Binding-site contacts:
Ligand atom C31 contacts residue TYR111 of chain 52.B at 3.7 Å (hydrophobic).
Ligand atom C31 contacts residue PHE237 of chain 52.B at 3.8 Å (hydrophobic).
Ligand atom N3A contacts residue TYR158 of chain 52.B at 3.7 Å.
Ligand atom C2B contacts residue VAL195 of chain 52.B at 3.9 Å (hydrophobic).
Ligand atom O1B contacts residue PHE133 of chain 52.B at 3.9 Å.
Ligand atom N2 contacts residue TYR111 of chain 52.B at 3.1 Å.
Ligand atom C4 contacts residue PHE237 of chain 52.B at 3.1 Å (hydrophobic).
Ligand atom O1 contacts residue TYR204 of chain 52.B at 3.6 Å.
Ligand atom C6C contacts residue VAL198 of chain 52.B at 3.9 Å (hydrophobic).
Ligand atom C4B contacts residue TYR158 of chain 52.B at 3.8 Å (hydrophobic).
Ligand atom C5B contacts residue LEU240 of chain 52.B at 3.5 Å (hydrophobic).
Ligand atom C4C contacts residue PHE237 of chain 52.B at 3.6 Å (hydrophobic).
Ligand atom O1 contacts residue TYR111 of chain 52.B at 3.5 Å.
Ligand atom C4 contacts residue TYR111 of chain 52.B at 3.6 Å (hydrophobic).
Ligand atom C5B contacts residue ILE193 of chain 52.B at 3.9 Å (hydrophobic).
Ligand atom C6B contacts residue PHE133 of chain 52.B at 3.5 Å (hydrophobic).
Ligand atom C4A contacts residue ILE182 of chain 52.B at 3.9 Å (hydrophobic).
Ligand atom C4C contacts residue VAL198 of chain 52.B at 3.8 Å (hydrophobic).
Ligand atom C3 contacts residue TYR111 of chain 52.B at 3.2 Å (hydrophobic).
Ligand atom N3A contacts residue PRO180 of chain 52.B at 3.7 Å.
Ligand atom C6C contacts residue PHE237 of chain 52.B at 3.9 Å (hydrophobic).
Ligand atom C4B contacts residue ILE193 of chain 52.B at 3.8 Å (hydrophobic).
Ligand atom C5C contacts residue VAL195 of chain 52.B at 3.8 Å (hydrophobic).
Ligand atom C4A contacts residue SER181 of chain 52.B at 3.8 Å.
Ligand atom N3A contacts residue ALA24 of chain 52.D at 3.9 Å.
Ligand atom C7C contacts residue TYR158 of chain 52.B at 3.8 Å (hydrophobic).
Ligand atom C3 contacts residue PHE237 of chain 52.B at 3.7 Å (hydrophobic).
Ligand atom C2A contacts residue ILE193 of chain 52.B at 3.9 Å (hydrophobic).
Ligand atom O1B contacts residue ILE109 of chain 52.B at 3.8 Å.
Ligand atom C5A contacts residue ILE156 of chain 52.B at 3.2 Å (hydrophobic).
Ligand atom C5A contacts residue ILE182 of chain 52.B at 3.5 Å (hydrophobic).
Ligand atom C2B contacts residue TYR158 of chain 52.B at 3.5 Å (hydrophobic).
Ligand atom O1A contacts residue PHE135 of chain 52.B at 3.8 Å.
Ligand atom C2A contacts residue TYR158 of chain 52.B at 3.9 Å (hydrophobic).
Ligand atom C5 contacts residue TYR111 of chain 52.B at 3.8 Å (hydrophobic).
Ligand atom N2 contacts residue TYR204 of chain 52.B at 3.8 Å.
Ligand atom C4A contacts residue PRO180 of chain 52.B at 3.3 Å (hydrophobic).
Ligand atom O1 contacts residue PHE129 of chain 52.B at 3.8 Å.
Ligand atom C2C contacts residue PHE237 of chain 52.B at 3.8 Å (hydrophobic).
Ligand atom C3B contacts residue TYR158 of chain 52.B at 3.4 Å (hydrophobic).

This small molecule binds to this protein.
Small molecule (SMILES): Cc1cc(CCCCCCCOc2ccc(C3=NCCO3)cc2)on1

Sequence of chain 53.D:
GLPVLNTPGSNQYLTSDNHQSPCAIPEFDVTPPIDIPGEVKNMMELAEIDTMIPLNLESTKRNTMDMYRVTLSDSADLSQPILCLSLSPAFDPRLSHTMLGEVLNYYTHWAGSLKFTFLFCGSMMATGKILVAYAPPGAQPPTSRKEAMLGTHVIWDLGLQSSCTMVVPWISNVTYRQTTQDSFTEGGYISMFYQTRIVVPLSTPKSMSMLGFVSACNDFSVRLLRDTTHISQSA

Sequence of chain 52.B:
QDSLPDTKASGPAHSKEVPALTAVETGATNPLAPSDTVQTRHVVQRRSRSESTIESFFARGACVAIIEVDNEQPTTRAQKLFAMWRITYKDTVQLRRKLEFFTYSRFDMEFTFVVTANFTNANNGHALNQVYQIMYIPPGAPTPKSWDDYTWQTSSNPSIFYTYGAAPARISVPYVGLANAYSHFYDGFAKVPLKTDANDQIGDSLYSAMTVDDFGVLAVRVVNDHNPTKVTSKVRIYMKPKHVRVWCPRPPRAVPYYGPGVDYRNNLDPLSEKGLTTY

Sequence of chain 52.D:
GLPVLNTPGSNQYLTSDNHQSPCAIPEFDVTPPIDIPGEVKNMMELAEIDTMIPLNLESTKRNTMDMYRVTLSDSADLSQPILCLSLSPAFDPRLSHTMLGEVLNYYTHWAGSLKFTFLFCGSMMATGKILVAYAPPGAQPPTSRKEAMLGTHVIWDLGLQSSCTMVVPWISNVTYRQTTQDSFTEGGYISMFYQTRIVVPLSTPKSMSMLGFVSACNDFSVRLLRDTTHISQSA